Sequence of chain 1.A:
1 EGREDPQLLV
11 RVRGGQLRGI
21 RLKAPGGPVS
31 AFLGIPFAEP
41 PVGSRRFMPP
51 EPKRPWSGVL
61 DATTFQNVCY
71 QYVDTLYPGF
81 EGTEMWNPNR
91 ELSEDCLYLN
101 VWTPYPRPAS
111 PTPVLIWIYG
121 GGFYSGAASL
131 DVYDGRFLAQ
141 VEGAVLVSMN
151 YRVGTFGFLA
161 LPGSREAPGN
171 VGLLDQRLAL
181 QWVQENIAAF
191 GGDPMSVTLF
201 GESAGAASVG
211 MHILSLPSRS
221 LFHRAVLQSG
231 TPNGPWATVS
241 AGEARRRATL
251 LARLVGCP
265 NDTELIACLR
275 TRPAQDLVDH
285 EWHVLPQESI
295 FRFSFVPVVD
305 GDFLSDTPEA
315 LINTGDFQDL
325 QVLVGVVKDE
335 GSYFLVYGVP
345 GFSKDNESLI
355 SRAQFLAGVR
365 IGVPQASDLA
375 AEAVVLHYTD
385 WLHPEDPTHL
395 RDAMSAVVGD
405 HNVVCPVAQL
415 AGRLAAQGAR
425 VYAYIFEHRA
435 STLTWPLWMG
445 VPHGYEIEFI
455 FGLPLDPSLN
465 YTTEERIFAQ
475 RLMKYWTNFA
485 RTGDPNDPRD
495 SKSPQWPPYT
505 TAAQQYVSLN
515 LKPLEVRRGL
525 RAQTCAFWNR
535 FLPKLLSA

Binding-site contacts:
Ligand atom S1 contacts residue ASP323 of chain 1.A at 3.8 Å.
Ligand atom O2 contacts residue LEU324 of chain 1.A at 3.4 Å (h-bond).
Ligand atom N1 contacts residue ASP323 of chain 1.A at 4.4 Å.
Ligand atom O1 contacts residue LEU324 of chain 1.A at 3.6 Å.
Ligand atom S1 contacts residue LEU324 of chain 1.A at 4.0 Å.
Ligand atom C6 contacts residue ARG219 of chain 1.A at 3.9 Å.
Ligand atom C9 contacts residue ARG219 of chain 1.A at 3.9 Å.
Ligand atom C10 contacts residue ARG219 of chain 1.A at 3.4 Å.
Ligand atom C6 contacts residue LEU324 of chain 1.A at 4.4 Å (hydrophobic).
Ligand atom C10 contacts residue ASP320 of chain 1.A at 4.4 Å.
Ligand atom C9 contacts residue PHE321 of chain 1.A at 4.1 Å (hydrophobic).
Ligand atom O1 contacts residue PHE321 of chain 1.A at 3.5 Å.
Ligand atom C10 contacts residue PHE321 of chain 1.A at 3.7 Å (hydrophobic).
Ligand atom C10 contacts residue ILE213 of chain 1.A at 3.9 Å (hydrophobic).
Ligand atom C8 contacts residue LEU324 of chain 1.A at 4.2 Å (hydrophobic).
Ligand atom C11 contacts residue ARG219 of chain 1.A at 3.9 Å.
Ligand atom C5 contacts residue LEU324 of chain 1.A at 4.4 Å (hydrophobic).
Ligand atom O1 contacts residue ASP320 of chain 1.A at 4.0 Å.
Ligand atom C2 contacts residue ARG219 of chain 1.A at 3.4 Å.
Ligand atom C11 contacts residue LEU324 of chain 1.A at 4.4 Å (hydrophobic).
Ligand atom O2 contacts residue ASP323 of chain 1.A at 3.0 Å.
Ligand atom C9 contacts residue ASP320 of chain 1.A at 3.8 Å.
Ligand atom O1 contacts residue GLN322 of chain 1.A at 3.2 Å (h-bond).
Ligand atom C2 contacts residue PHE222 of chain 1.A at 3.4 Å (hydrophobic).
Ligand atom C7 contacts residue LEU324 of chain 1.A at 4.3 Å (hydrophobic).
Ligand atom C5 contacts residue ARG219 of chain 1.A at 3.4 Å.
Ligand atom O1 contacts residue ASP323 of chain 1.A at 2.9 Å (salt-bridge).
Ligand atom C11 contacts residue PHE222 of chain 1.A at 3.6 Å (hydrophobic).
Ligand atom C5 contacts residue ILE213 of chain 1.A at 3.4 Å (hydrophobic).

This small molecule binds to this protein.
Small molecule (SMILES): CCN(CC)CCNS(=O)(=O)c1cccc(OC)c1